The protein below binds the small molecule below.
Small molecule (SMILES): CCCCCC(=O)N[C@H]1CCOC1=O

Sequence of chain 2.A:
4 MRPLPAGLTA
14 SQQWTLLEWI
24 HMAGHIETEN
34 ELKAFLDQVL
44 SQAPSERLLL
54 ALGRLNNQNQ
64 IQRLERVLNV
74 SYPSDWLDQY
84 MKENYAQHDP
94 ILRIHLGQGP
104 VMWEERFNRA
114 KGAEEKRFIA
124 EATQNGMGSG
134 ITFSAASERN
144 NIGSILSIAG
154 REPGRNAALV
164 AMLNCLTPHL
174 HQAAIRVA

Binding-site contacts:
Ligand atom C10 contacts residue TYR83 of chain 2.A at 3.8 Å (hydrophobic).
Ligand atom C2 contacts residue PHE121 of chain 2.A at 3.8 Å (hydrophobic).
Ligand atom C10 contacts residue LEU80 of chain 2.A at 3.8 Å (hydrophobic).
Ligand atom C4 contacts residue ASP92 of chain 2.A at 3.7 Å.
Ligand atom C6 contacts residue ASP92 of chain 2.A at 3.5 Å.
Ligand atom O1 contacts residue TRP79 of chain 2.A at 3.0 Å (h-bond).
Ligand atom C2 contacts residue TRP106 of chain 2.A at 3.7 Å (hydrophobic).
Ligand atom C3 contacts residue PHE121 of chain 2.A at 4.0 Å (hydrophobic).
Ligand atom C6 contacts residue ILE94 of chain 2.A at 3.6 Å (hydrophobic).
Ligand atom O2 contacts residue MET130 of chain 2.A at 3.6 Å.
Ligand atom O2 contacts residue ALA125 of chain 2.A at 4.0 Å.
Ligand atom O1 contacts residue TYR83 of chain 2.A at 3.9 Å.
Ligand atom C5 contacts residue ASP92 of chain 2.A at 3.6 Å.
Ligand atom C1 contacts residue TRP79 of chain 2.A at 3.8 Å (hydrophobic).
Ligand atom C1 contacts residue ASP92 of chain 2.A at 4.0 Å.
Ligand atom C3 contacts residue ASP92 of chain 2.A at 3.7 Å.
Ligand atom C2 contacts residue ALA125 of chain 2.A at 3.9 Å (hydrophobic).
Ligand atom O3 contacts residue TYR75 of chain 2.A at 2.8 Å (h-bond).
Ligand atom C9 contacts residue TYR83 of chain 2.A at 4.0 Å (hydrophobic).
Ligand atom C7 contacts residue ILE148 of chain 2.A at 3.8 Å (hydrophobic).
Ligand atom O3 contacts residue TRP106 of chain 2.A at 3.8 Å.
Ligand atom O1 contacts residue TYR75 of chain 2.A at 3.4 Å.
Ligand atom C6 contacts residue ILE148 of chain 2.A at 4.0 Å (hydrophobic).
Ligand atom C4 contacts residue TRP106 of chain 2.A at 3.7 Å (hydrophobic).
Ligand atom N contacts residue ASP92 of chain 2.A at 2.8 Å (salt-bridge).
Ligand atom C3 contacts residue TRP106 of chain 2.A at 4.0 Å (hydrophobic).
Ligand atom C2 contacts residue PHE110 of chain 2.A at 3.7 Å (hydrophobic).
Ligand atom C5 contacts residue TYR75 of chain 2.A at 3.9 Å (hydrophobic).
Ligand atom O3 contacts residue SER150 of chain 2.A at 2.9 Å (h-bond).
Ligand atom C6 contacts residue LEU95 of chain 2.A at 3.8 Å (hydrophobic).
Ligand atom C7 contacts residue LEU95 of chain 2.A at 3.9 Å (hydrophobic).
Ligand atom C3 contacts residue ILE94 of chain 2.A at 3.5 Å (hydrophobic).
Ligand atom C2 contacts residue MET130 of chain 2.A at 3.4 Å (hydrophobic).
Ligand atom C8 contacts residue TYR83 of chain 2.A at 3.6 Å (hydrophobic).
Ligand atom N contacts residue ILE94 of chain 2.A at 3.8 Å.
Ligand atom C5 contacts residue ILE94 of chain 2.A at 3.8 Å (hydrophobic).
Ligand atom C3 contacts residue PHE110 of chain 2.A at 3.8 Å (hydrophobic).
Ligand atom C5 contacts residue SER150 of chain 2.A at 3.8 Å.
Ligand atom O2 contacts residue PHE121 of chain 2.A at 3.7 Å.
Ligand atom O2 contacts residue TRP79 of chain 2.A at 3.6 Å.